Sequence of chain 4.F:
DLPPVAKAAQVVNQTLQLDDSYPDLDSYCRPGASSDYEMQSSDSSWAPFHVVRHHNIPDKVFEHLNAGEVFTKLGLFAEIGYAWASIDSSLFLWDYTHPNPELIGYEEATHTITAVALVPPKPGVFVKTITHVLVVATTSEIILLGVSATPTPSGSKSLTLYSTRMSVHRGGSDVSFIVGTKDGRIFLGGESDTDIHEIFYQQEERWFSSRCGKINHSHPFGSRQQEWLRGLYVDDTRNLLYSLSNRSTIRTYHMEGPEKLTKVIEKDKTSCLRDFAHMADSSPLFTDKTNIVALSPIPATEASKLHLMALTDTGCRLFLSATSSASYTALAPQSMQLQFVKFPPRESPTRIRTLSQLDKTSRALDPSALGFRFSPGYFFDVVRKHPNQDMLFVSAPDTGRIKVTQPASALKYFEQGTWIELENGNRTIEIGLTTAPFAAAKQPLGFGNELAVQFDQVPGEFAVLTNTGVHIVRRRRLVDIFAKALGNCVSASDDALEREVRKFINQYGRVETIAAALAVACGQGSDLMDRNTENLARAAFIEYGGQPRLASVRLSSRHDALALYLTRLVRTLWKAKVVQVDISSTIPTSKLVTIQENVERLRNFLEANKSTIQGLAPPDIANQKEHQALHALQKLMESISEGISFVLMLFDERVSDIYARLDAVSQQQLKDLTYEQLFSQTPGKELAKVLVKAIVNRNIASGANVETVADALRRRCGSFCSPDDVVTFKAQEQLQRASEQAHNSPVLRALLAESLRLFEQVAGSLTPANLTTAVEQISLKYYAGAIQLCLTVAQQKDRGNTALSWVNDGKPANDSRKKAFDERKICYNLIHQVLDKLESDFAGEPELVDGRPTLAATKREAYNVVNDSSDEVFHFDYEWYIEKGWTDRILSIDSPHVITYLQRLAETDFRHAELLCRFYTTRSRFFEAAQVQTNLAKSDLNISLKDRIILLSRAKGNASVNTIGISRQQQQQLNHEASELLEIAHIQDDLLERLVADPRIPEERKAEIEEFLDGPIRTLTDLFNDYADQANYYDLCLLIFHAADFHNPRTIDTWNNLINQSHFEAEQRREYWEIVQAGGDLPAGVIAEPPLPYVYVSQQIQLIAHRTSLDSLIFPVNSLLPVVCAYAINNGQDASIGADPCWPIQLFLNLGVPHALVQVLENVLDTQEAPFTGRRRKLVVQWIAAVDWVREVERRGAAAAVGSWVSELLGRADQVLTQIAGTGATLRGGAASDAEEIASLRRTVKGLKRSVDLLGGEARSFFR

This small molecule binds to this protein.
Small molecule (SMILES): CSCC[C@H](NC(=O)[C@@H]1CCCN1C(=O)[C@H](CC(C)C)NC(=O)[C@H](CC(C)C)NC(=O)[C@H](CCCCN)NC(=O)[C@H](C)NC(=O)[C@H](CCCCN)NC(=O)[C@@H](N)CCCN=C(N)N)C(=O)N[C@@H](CCC(=O)O)C(=O)N[C@@H](CCC(=O)O)C(=O)N[C@@H](C)C(=O)N[C@@H](CC(C)C)C(=O)N[C@@H](CC(C)C)C(=O)N1CCC[C@H]1C=O

Sequence of chain 4.D:
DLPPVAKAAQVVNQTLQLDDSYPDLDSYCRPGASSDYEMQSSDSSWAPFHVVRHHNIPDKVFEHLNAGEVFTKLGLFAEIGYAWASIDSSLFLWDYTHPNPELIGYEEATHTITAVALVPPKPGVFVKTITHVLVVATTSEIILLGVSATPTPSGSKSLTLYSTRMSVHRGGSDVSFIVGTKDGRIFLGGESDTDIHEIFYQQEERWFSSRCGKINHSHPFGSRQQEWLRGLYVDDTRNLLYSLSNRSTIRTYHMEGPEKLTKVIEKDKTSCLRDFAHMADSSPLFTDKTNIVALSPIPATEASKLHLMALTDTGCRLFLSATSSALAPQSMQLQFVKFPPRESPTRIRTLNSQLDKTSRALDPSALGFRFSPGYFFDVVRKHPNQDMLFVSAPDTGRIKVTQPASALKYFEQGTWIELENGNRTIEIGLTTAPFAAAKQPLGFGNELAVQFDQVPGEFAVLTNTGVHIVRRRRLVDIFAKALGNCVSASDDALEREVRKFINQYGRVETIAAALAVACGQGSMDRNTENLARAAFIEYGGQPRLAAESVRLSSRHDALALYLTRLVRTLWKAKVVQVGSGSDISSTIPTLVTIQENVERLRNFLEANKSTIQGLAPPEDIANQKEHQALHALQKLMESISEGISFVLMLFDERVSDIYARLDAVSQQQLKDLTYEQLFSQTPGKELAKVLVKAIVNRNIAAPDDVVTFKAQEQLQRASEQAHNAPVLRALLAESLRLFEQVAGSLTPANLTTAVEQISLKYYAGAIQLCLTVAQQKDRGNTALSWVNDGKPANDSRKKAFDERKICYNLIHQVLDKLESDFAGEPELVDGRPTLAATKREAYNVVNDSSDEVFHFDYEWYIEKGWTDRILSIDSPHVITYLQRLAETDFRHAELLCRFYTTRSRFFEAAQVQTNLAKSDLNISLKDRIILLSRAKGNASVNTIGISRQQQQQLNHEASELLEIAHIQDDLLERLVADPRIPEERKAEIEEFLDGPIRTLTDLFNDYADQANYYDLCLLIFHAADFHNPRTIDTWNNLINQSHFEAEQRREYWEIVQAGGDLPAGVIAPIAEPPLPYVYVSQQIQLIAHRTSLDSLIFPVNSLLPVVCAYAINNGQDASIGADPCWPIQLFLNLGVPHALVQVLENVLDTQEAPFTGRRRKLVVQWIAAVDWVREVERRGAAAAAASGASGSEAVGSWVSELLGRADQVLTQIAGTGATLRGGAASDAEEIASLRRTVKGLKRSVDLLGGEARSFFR

Binding-site contacts:
Ligand atom CD contacts residue ARG864 of chain 4.D at 0.6 Å.
Ligand atom C contacts residue LYS858 of chain 4.D at 1.6 Å.
Ligand atom CB contacts residue ARG857 of chain 4.D at 1.3 Å.
Ligand atom NE contacts residue ALA826 of chain 4.D at 1.4 Å (h-bond).
Ligand atom CZ contacts residue LEU829 of chain 4.D at 0.9 Å (hydrophobic).
Ligand atom CD contacts residue LYS858 of chain 4.D at 1.4 Å.
Ligand atom NH1 contacts residue LEU829 of chain 4.D at 1.2 Å (h-bond).
Ligand atom CE contacts residue ARG864 of chain 4.D at 0.4 Å.
Ligand atom CA contacts residue VAL814 of chain 4.D at 1.5 Å (hydrophobic).
Ligand atom CD2 contacts residue ALA860 of chain 4.D at 0.9 Å (hydrophobic).
Ligand atom O contacts residue ASP862 of chain 4.D at 1.2 Å.
Ligand atom CB contacts residue LEU870 of chain 4.D at 1.5 Å (hydrophobic).
Ligand atom O contacts residue GLU863 of chain 4.D at 1.5 Å.
Ligand atom C contacts residue ASP855 of chain 4.D at 1.5 Å.
Ligand atom CD contacts residue CYS830 of chain 4.D at 1.6 Å (hydrophobic).
Ligand atom CG contacts residue ARG864 of chain 4.D at 1.1 Å.
Ligand atom N contacts residue LYS858 of chain 4.D at 1.3 Å (salt-bridge).
Ligand atom CA contacts residue LYS858 of chain 4.D at 1.5 Å.
Ligand atom N contacts residue VAL814 of chain 4.D at 1.3 Å.
Ligand atom CA contacts residue LEU870 of chain 4.D at 0.9 Å (hydrophobic).
Ligand atom N contacts residue LEU870 of chain 4.D at 0.7 Å.
Ligand atom CB contacts residue LYS858 of chain 4.D at 1.5 Å.
Ligand atom C contacts residue ASP862 of chain 4.D at 0.9 Å.
Ligand atom NH2 contacts residue LEU829 of chain 4.D at 1.3 Å (h-bond).
Ligand atom CB contacts residue LYS859 of chain 4.D at 1.3 Å.
Ligand atom CG contacts residue ILE866 of chain 4.D at 1.1 Å (hydrophobic).
Ligand atom O contacts residue ASP855 of chain 4.D at 0.3 Å (salt-bridge).
Ligand atom CD1 contacts residue ALA860 of chain 4.D at 1.5 Å (hydrophobic).
Ligand atom O contacts residue SER856 of chain 4.D at 1.3 Å.
Ligand atom N contacts residue LYS858 of chain 4.D at 1.5 Å.
Ligand atom N contacts residue GLU863 of chain 4.D at 1.2 Å (salt-bridge).
Ligand atom N contacts residue LYS858 of chain 4.D at 1.2 Å.
Ligand atom O contacts residue ILE866 of chain 4.D at 0.8 Å.
Ligand atom CB contacts residue GLU863 of chain 4.D at 1.5 Å.
Ligand atom CA contacts residue ASP862 of chain 4.D at 1.1 Å.
Ligand atom O contacts residue LEU810 of chain 4.D at 1.2 Å.
Ligand atom CD2 contacts residue ILE866 of chain 4.D at 1.4 Å (hydrophobic).
Ligand atom N contacts residue ASP862 of chain 4.D at 1.2 Å.
Ligand atom CG contacts residue ALA860 of chain 4.D at 1.4 Å (hydrophobic).
Ligand atom NZ contacts residue ARG864 of chain 4.D at 1.1 Å.